A small-molecule ligand and the protein it binds are described below.
Small molecule (SMILES): CCC(O)(CC)CS[C@H](C)C1=CC[C@H]2/C(=C/C=C3C[C@@H](O)C(OCCO)[C@H](O)C3)CCC[C@]12C

Sequence of chain 1.A:
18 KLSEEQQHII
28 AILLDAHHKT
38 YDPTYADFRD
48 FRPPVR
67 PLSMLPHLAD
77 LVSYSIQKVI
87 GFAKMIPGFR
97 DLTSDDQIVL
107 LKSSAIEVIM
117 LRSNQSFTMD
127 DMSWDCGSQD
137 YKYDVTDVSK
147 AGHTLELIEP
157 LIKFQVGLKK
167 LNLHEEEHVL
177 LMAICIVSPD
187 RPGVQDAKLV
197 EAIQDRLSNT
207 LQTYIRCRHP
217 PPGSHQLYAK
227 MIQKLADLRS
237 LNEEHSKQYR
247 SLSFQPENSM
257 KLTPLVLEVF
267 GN

Binding-site contacts:
Ligand atom C26 contacts residue HIS149 of chain 1.A at 3.6 Å.
Ligand atom C3 contacts residue SER122 of chain 1.A at 3.7 Å.
Ligand atom C21 contacts residue VAL144 of chain 1.A at 3.7 Å (hydrophobic).
Ligand atom O2 contacts residue SER122 of chain 1.A at 2.9 Å (h-bond).
Ligand atom C3 contacts residue CYS132 of chain 1.A at 3.8 Å (hydrophobic).
Ligand atom O4 contacts residue ARG118 of chain 1.A at 3.4 Å (salt-bridge).
Ligand atom C29 contacts residue LEU248 of chain 1.A at 3.7 Å (hydrophobic).
Ligand atom C31 contacts residue ARG118 of chain 1.A at 3.7 Å.
Ligand atom O4 contacts residue TYR38 of chain 1.A at 3.2 Å.
Ligand atom C4 contacts residue SER122 of chain 1.A at 3.6 Å.
Ligand atom O5 contacts residue THR37 of chain 1.A at 3.3 Å (h-bond).
Ligand atom C12 contacts residue VAL144 of chain 1.A at 3.6 Å (hydrophobic).
Ligand atom C29 contacts residue HIS149 of chain 1.A at 3.6 Å.
Ligand atom O1 contacts residue SER81 of chain 1.A at 2.7 Å (h-bond).
Ligand atom C9 contacts residue TRP130 of chain 1.A at 3.3 Å (hydrophobic).
Ligand atom O3 contacts residue HIS149 of chain 1.A at 2.6 Å (h-bond).
Ligand atom C1 contacts residue ARG118 of chain 1.A at 3.7 Å.
Ligand atom C7 contacts residue SER119 of chain 1.A at 3.7 Å.
Ligand atom S22 contacts residue HIS149 of chain 1.A at 3.7 Å.
Ligand atom C28 contacts residue ALA75 of chain 1.A at 3.7 Å (hydrophobic).
Ligand atom O2 contacts residue SER119 of chain 1.A at 3.6 Å.
Ligand atom C5 contacts residue SER119 of chain 1.A at 3.7 Å.
Ligand atom C3 contacts residue TYR38 of chain 1.A at 3.7 Å (hydrophobic).
Ligand atom C4 contacts residue CYS132 of chain 1.A at 3.5 Å (hydrophobic).
Ligand atom C25 contacts residue HIS149 of chain 1.A at 3.6 Å.
Ligand atom C31 contacts residue TYR38 of chain 1.A at 3.6 Å (hydrophobic).
Ligand atom O1 contacts residue ARG118 of chain 1.A at 2.7 Å (salt-bridge).
Ligand atom C23 contacts residue VAL78 of chain 1.A at 3.8 Å (hydrophobic).
Ligand atom C28 contacts residue VAL78 of chain 1.A at 3.6 Å (hydrophobic).
Ligand atom C29 contacts residue ALA147 of chain 1.A at 3.8 Å (hydrophobic).
Ligand atom C1 contacts residue SER81 of chain 1.A at 3.5 Å.
Ligand atom O3 contacts residue HIS241 of chain 1.A at 2.6 Å (h-bond).
Ligand atom O5 contacts residue TYR38 of chain 1.A at 3.7 Å.
Ligand atom O2 contacts residue TYR38 of chain 1.A at 2.8 Å (h-bond).
Ligand atom O5 contacts residue ARG118 of chain 1.A at 2.9 Å (salt-bridge).
Ligand atom C6 contacts residue SER119 of chain 1.A at 3.6 Å.
Ligand atom C29 contacts residue LEU71 of chain 1.A at 3.7 Å (hydrophobic).
Ligand atom C10 contacts residue SER81 of chain 1.A at 3.5 Å.
Ligand atom C18 contacts residue VAL78 of chain 1.A at 3.8 Å (hydrophobic).
Ligand atom C21 contacts residue HIS149 of chain 1.A at 3.6 Å.